This protein binds this small molecule.
Small molecule (SMILES): CC(=O)N[C@@H]1[C@@H](O)[C@H](O)[C@@H](CO)O[C@H]1O

Sequence of chain 1.A:
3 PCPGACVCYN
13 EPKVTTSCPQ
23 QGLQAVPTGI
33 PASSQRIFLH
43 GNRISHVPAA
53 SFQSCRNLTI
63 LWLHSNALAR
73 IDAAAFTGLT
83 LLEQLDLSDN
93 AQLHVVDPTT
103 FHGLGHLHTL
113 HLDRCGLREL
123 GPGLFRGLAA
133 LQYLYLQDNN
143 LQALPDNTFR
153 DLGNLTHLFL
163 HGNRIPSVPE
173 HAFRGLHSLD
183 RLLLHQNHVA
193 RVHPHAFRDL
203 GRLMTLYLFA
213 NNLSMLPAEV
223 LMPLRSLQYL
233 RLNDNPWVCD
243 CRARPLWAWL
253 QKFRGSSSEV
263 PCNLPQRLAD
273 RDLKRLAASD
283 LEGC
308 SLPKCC

Binding-site contacts:
Ligand atom C4 contacts residue ASN214 of chain 1.A at 4.2 Å.
Ligand atom C7 contacts residue ASN214 of chain 1.A at 3.2 Å.
Ligand atom C6 contacts residue ASP236 of chain 1.A at 4.3 Å.
Ligand atom C8 contacts residue ASN214 of chain 1.A at 3.9 Å.
Ligand atom C1 contacts residue ASN213 of chain 1.A at 3.9 Å.
Ligand atom N2 contacts residue ASN214 of chain 1.A at 2.9 Å (h-bond).
Ligand atom O6 contacts residue ASP236 of chain 1.A at 3.1 Å (salt-bridge).
Ligand atom O5 contacts residue ASN214 of chain 1.A at 2.4 Å (h-bond).
Ligand atom O5 contacts residue ASN213 of chain 1.A at 3.7 Å.
Ligand atom C5 contacts residue ASN214 of chain 1.A at 3.7 Å.
Ligand atom C1 contacts residue ASN214 of chain 1.A at 1.4 Å.
Ligand atom O6 contacts residue ASN213 of chain 1.A at 4.3 Å.
Ligand atom O7 contacts residue ASN214 of chain 1.A at 3.2 Å (h-bond).
Ligand atom C3 contacts residue ASN214 of chain 1.A at 3.8 Å.
Ligand atom C2 contacts residue ASN214 of chain 1.A at 2.5 Å.